The small molecule below binds the protein below.
Small molecule (SMILES): CC(=O)N[C@@H]1[C@@H](O)[C@H](O)[C@@H](CO)O[C@H]1O

Sequence of chain 1.A:
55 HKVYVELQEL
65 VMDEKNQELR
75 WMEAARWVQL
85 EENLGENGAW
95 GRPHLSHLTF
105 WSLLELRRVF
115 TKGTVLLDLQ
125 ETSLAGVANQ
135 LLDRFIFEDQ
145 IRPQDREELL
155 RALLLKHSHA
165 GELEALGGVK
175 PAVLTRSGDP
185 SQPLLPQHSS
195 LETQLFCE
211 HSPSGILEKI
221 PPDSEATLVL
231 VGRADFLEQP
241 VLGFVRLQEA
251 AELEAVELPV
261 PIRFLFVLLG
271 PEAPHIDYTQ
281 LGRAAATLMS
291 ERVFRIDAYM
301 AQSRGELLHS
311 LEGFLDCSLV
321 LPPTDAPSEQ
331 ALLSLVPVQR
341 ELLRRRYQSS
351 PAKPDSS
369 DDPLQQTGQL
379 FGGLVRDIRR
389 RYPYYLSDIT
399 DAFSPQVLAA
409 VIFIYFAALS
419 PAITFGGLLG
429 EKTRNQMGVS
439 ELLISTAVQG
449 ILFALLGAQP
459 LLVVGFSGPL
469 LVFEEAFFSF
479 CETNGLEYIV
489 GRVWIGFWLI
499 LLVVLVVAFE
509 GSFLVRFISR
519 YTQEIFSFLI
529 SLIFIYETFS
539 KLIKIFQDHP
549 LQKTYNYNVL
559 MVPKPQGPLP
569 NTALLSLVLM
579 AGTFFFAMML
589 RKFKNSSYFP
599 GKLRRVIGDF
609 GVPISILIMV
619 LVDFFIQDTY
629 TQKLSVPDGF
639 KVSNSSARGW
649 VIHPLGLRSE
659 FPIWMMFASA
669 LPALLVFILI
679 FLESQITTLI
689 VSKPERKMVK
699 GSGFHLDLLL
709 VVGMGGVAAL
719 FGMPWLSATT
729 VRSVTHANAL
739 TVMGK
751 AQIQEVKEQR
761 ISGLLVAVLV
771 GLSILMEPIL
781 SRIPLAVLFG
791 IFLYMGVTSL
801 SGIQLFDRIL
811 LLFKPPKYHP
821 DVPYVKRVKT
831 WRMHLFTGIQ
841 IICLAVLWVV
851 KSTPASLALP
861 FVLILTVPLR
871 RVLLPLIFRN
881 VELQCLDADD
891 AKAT

Binding-site contacts:
Ligand atom C2 contacts residue ARG432 of chain 1.A at 3.9 Å.
Ligand atom C8 contacts residue ASN433 of chain 1.A at 3.8 Å.
Ligand atom C7 contacts residue ARG432 of chain 1.A at 4.1 Å.
Ligand atom C5 contacts residue ASN642 of chain 1.A at 3.7 Å.
Ligand atom C2 contacts residue ASN642 of chain 1.A at 2.5 Å.
Ligand atom C1 contacts residue ARG432 of chain 1.A at 4.2 Å.
Ligand atom C8 contacts residue ASN642 of chain 1.A at 4.2 Å.
Ligand atom N2 contacts residue ARG432 of chain 1.A at 4.3 Å.
Ligand atom O5 contacts residue ALA645 of chain 1.A at 4.1 Å.
Ligand atom O4 contacts residue ARG432 of chain 1.A at 4.3 Å.
Ligand atom O7 contacts residue ASN642 of chain 1.A at 4.4 Å.
Ligand atom O6 contacts residue GLN434 of chain 1.A at 3.8 Å.
Ligand atom O5 contacts residue ASN642 of chain 1.A at 2.4 Å (h-bond).
Ligand atom C4 contacts residue ASN642 of chain 1.A at 4.2 Å.
Ligand atom C3 contacts residue ASN642 of chain 1.A at 3.8 Å.
Ligand atom C8 contacts residue ARG432 of chain 1.A at 3.3 Å.
Ligand atom C5 contacts residue ALA645 of chain 1.A at 4.3 Å (hydrophobic).
Ligand atom C1 contacts residue ASN642 of chain 1.A at 1.4 Å.
Ligand atom C6 contacts residue ARG432 of chain 1.A at 3.4 Å.
Ligand atom C7 contacts residue ASN642 of chain 1.A at 3.7 Å.
Ligand atom C7 contacts residue ASN433 of chain 1.A at 4.1 Å.
Ligand atom O7 contacts residue ASN433 of chain 1.A at 3.8 Å.
Ligand atom C6 contacts residue ALA645 of chain 1.A at 4.2 Å (hydrophobic).
Ligand atom C5 contacts residue ARG432 of chain 1.A at 3.9 Å.
Ligand atom N2 contacts residue ASN642 of chain 1.A at 2.9 Å (h-bond).
Ligand atom O6 contacts residue ARG432 of chain 1.A at 2.6 Å (salt-bridge).
Ligand atom O5 contacts residue ARG432 of chain 1.A at 4.0 Å.
Ligand atom C4 contacts residue ARG432 of chain 1.A at 3.7 Å.
Ligand atom C1 contacts residue SER644 of chain 1.A at 4.2 Å.